Sequence of chain 1.B:
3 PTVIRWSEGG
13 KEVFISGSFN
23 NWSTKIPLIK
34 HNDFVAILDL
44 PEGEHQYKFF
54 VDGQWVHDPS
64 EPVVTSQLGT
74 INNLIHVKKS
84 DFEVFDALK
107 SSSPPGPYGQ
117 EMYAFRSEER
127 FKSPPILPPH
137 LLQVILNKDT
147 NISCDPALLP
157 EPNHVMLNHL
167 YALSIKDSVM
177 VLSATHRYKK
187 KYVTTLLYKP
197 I

Binding-site contacts:
Ligand atom O5 contacts residue LEU71 of chain 1.B at 3.8 Å.
Ligand atom C4 contacts residue TRP58 of chain 1.B at 4.0 Å (hydrophobic).
Ligand atom C3 contacts residue TRP24 of chain 1.B at 4.2 Å (hydrophobic).
Ligand atom O3 contacts residue THR73 of chain 1.B at 3.6 Å.
Ligand atom O2 contacts residue TRP24 of chain 1.B at 4.3 Å.
Ligand atom C1 contacts residue TRP58 of chain 1.B at 3.8 Å (hydrophobic).
Ligand atom C1 contacts residue TRP24 of chain 1.B at 4.0 Å (hydrophobic).
Ligand atom O3 contacts residue TRP24 of chain 1.B at 3.8 Å.
Ligand atom O3 contacts residue LEU71 of chain 1.B at 4.1 Å.
Ligand atom O2 contacts residue THR73 of chain 1.B at 3.7 Å.
Ligand atom O4 contacts residue THR73 of chain 1.B at 3.7 Å.
Ligand atom C2 contacts residue THR73 of chain 1.B at 4.3 Å.
Ligand atom C2 contacts residue LYS51 of chain 1.B at 4.1 Å.
Ligand atom C4 contacts residue LEU71 of chain 1.B at 4.1 Å (hydrophobic).
Ligand atom C3 contacts residue THR73 of chain 1.B at 3.6 Å.
Ligand atom O2 contacts residue SER69 of chain 1.B at 3.8 Å.
Ligand atom C5 contacts residue LEU71 of chain 1.B at 3.8 Å (hydrophobic).
Ligand atom O2 contacts residue LEU71 of chain 1.B at 3.4 Å (h-bond).
Ligand atom C6 contacts residue LEU71 of chain 1.B at 4.1 Å (hydrophobic).
Ligand atom O3 contacts residue GLN70 of chain 1.B at 4.2 Å.
Ligand atom O2 contacts residue GLN70 of chain 1.B at 3.5 Å.
Ligand atom O2 contacts residue LYS51 of chain 1.B at 3.4 Å.
Ligand atom C6 contacts residue TRP58 of chain 1.B at 3.9 Å (hydrophobic).
Ligand atom O3 contacts residue TRP58 of chain 1.B at 4.1 Å.
Ligand atom O3 contacts residue LYS51 of chain 1.B at 2.7 Å (salt-bridge).
Ligand atom O3 contacts residue ASN75 of chain 1.B at 3.1 Å (h-bond).
Ligand atom C2 contacts residue TRP58 of chain 1.B at 3.9 Å (hydrophobic).
Ligand atom C5 contacts residue TRP24 of chain 1.B at 4.0 Å (hydrophobic).
Ligand atom C3 contacts residue LYS51 of chain 1.B at 3.9 Å.
Ligand atom O4 contacts residue LEU71 of chain 1.B at 3.2 Å.
Ligand atom C4 contacts residue TRP24 of chain 1.B at 3.8 Å (hydrophobic).
Ligand atom C3 contacts residue LEU71 of chain 1.B at 3.9 Å (hydrophobic).
Ligand atom C3 contacts residue ASN75 of chain 1.B at 4.3 Å.
Ligand atom O2 contacts residue TRP58 of chain 1.B at 3.9 Å.
Ligand atom O5 contacts residue TRP24 of chain 1.B at 3.6 Å.
Ligand atom C4 contacts residue THR73 of chain 1.B at 4.3 Å.
Ligand atom O2 contacts residue ASN75 of chain 1.B at 3.4 Å (h-bond).
Ligand atom C1 contacts residue LEU71 of chain 1.B at 4.0 Å (hydrophobic).
Ligand atom C2 contacts residue TRP24 of chain 1.B at 3.6 Å (hydrophobic).
Ligand atom C6 contacts residue TRP24 of chain 1.B at 3.9 Å (hydrophobic).

This small molecule binds to this protein.
Small molecule (SMILES): OC[C@H]1O[C@@H]2O[C@H]3[C@H](O)[C@@H](O)[C@@H](O[C@H]4[C@H](O)[C@@H](O)[C@@H](O[C@H]5[C@H](O)[C@@H](O)[C@@H](O[C@H]6[C@H](O)[C@@H](O)[C@@H](O[C@H]7[C@H](O)[C@@H](O)[C@@H](O[C@H]8[C@H](O)[C@@H](O)[C@@H](O[C@H]1[C@H](O)[C@H]2O)O[C@@H]8CO)O[C@@H]7CO)O[C@@H]6CO)O[C@@H]5CO)O[C@@H]4CO)O[C@@H]3CO